A protein and the small-molecule ligand that binds it are described below.
Small molecule (SMILES): CC(=O)N[C@@H]1[C@@H](O)[C@H](O)[C@@H](CO)O[C@H]1O

Binding-site contacts:
Ligand atom O5 contacts residue ASN122 of chain 1.G at 2.3 Å (h-bond).
Ligand atom C8 contacts residue SER120 of chain 1.G at 3.0 Å.
Ligand atom C7 contacts residue PHE121 of chain 1.G at 4.4 Å (hydrophobic).
Ligand atom O7 contacts residue THR98 of chain 1.G at 3.9 Å.
Ligand atom C5 contacts residue ASN122 of chain 1.G at 3.6 Å.
Ligand atom C7 contacts residue GLN100 of chain 1.G at 3.8 Å.
Ligand atom O7 contacts residue ASN122 of chain 1.G at 3.9 Å.
Ligand atom O3 contacts residue GLN100 of chain 1.G at 4.1 Å.
Ligand atom C1 contacts residue ASN122 of chain 1.G at 1.4 Å.
Ligand atom C2 contacts residue ASN122 of chain 1.G at 2.5 Å.
Ligand atom N2 contacts residue ASN122 of chain 1.G at 3.0 Å (h-bond).
Ligand atom N2 contacts residue GLN100 of chain 1.G at 4.3 Å.
Ligand atom O7 contacts residue GLN100 of chain 1.G at 4.0 Å.
Ligand atom C8 contacts residue THR98 of chain 1.G at 4.4 Å.
Ligand atom C8 contacts residue PHE121 of chain 1.G at 3.8 Å (hydrophobic).
Ligand atom C3 contacts residue ASN122 of chain 1.G at 3.8 Å.
Ligand atom C8 contacts residue GLN100 of chain 1.G at 3.4 Å.
Ligand atom C7 contacts residue SER120 of chain 1.G at 4.3 Å.
Ligand atom C7 contacts residue ASN122 of chain 1.G at 3.7 Å.
Ligand atom C4 contacts residue ASN122 of chain 1.G at 4.2 Å.

Sequence of chain 1.G:
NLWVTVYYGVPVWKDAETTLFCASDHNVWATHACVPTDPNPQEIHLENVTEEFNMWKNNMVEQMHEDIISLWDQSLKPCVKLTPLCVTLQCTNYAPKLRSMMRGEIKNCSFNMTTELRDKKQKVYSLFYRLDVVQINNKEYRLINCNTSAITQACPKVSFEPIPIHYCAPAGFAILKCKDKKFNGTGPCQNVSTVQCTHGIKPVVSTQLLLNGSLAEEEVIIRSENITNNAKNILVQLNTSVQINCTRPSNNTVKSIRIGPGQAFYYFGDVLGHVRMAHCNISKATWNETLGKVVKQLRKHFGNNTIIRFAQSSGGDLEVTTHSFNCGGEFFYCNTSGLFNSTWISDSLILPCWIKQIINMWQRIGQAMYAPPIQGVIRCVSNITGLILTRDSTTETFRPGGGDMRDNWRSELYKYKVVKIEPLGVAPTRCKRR